This small molecule binds to this protein.
Small molecule (SMILES): Nc1nc(F)nc2nc[nH]c12

Sequence of chain 1.B:
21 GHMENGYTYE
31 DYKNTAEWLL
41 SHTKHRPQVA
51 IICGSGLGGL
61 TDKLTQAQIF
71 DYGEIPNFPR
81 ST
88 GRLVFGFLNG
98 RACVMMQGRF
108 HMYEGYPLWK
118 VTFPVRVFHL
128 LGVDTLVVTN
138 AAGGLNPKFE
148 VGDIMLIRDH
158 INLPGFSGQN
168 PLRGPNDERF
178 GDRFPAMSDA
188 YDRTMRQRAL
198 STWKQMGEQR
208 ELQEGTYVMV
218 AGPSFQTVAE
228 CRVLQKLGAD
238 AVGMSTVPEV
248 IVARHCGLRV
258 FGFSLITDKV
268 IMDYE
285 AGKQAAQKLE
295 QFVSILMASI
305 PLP

Binding-site contacts:
Ligand atom N7 contacts residue PHE222 of chain 1.B at 4.1 Å.
Ligand atom C2 contacts residue GLN223 of chain 1.B at 4.0 Å.
Ligand atom C4 contacts residue PHE222 of chain 1.B at 3.7 Å (hydrophobic).
Ligand atom N7 contacts residue GLY240 of chain 1.B at 3.6 Å.
Ligand atom C4 contacts residue GLN223 of chain 1.B at 3.4 Å.
Ligand atom C8 contacts residue GLY240 of chain 1.B at 3.4 Å.
Ligand atom N6 contacts residue GLY140 of chain 1.B at 3.3 Å (h-bond).
Ligand atom N3 contacts residue VAL239 of chain 1.B at 4.2 Å.
Ligand atom N3 contacts residue GLN223 of chain 1.B at 3.1 Å (h-bond).
Ligand atom N7 contacts residue VAL239 of chain 1.B at 3.5 Å (h-bond).
Ligand atom C5 contacts residue VAL239 of chain 1.B at 4.0 Å (hydrophobic).
Ligand atom N6 contacts residue PHE222 of chain 1.B at 3.9 Å.
Ligand atom C6 contacts residue ASP265 of chain 1.B at 3.7 Å.
Ligand atom C8 contacts residue VAL239 of chain 1.B at 4.0 Å (hydrophobic).
Ligand atom N6 contacts residue ALA139 of chain 1.B at 3.9 Å.
Ligand atom N9 contacts residue MET241 of chain 1.B at 3.1 Å.
Ligand atom F contacts residue PHE222 of chain 1.B at 3.7 Å.
Ligand atom C4 contacts residue MET241 of chain 1.B at 3.9 Å (hydrophobic).
Ligand atom C8 contacts residue MET241 of chain 1.B at 3.0 Å (hydrophobic).
Ligand atom N1 contacts residue PHE222 of chain 1.B at 3.7 Å.
Ligand atom N6 contacts residue ASP265 of chain 1.B at 2.8 Å (salt-bridge).
Ligand atom N1 contacts residue ASP265 of chain 1.B at 3.4 Å (salt-bridge).
Ligand atom C2 contacts residue PHE222 of chain 1.B at 3.6 Å (hydrophobic).
Ligand atom N7 contacts residue MET241 of chain 1.B at 3.7 Å.
Ligand atom C5 contacts residue PHE222 of chain 1.B at 3.7 Å (hydrophobic).
Ligand atom N3 contacts residue PHE222 of chain 1.B at 3.7 Å.
Ligand atom N9 contacts residue VAL239 of chain 1.B at 3.8 Å.
Ligand atom C6 contacts residue PHE222 of chain 1.B at 3.8 Å (hydrophobic).
Ligand atom C5 contacts residue MET241 of chain 1.B at 4.2 Å (hydrophobic).
Ligand atom C6 contacts residue VAL239 of chain 1.B at 4.3 Å (hydrophobic).
Ligand atom N9 contacts residue GLN223 of chain 1.B at 3.2 Å (h-bond).
Ligand atom N9 contacts residue VAL217 of chain 1.B at 3.7 Å.
Ligand atom C8 contacts residue VAL217 of chain 1.B at 4.1 Å (hydrophobic).
Ligand atom N1 contacts residue VAL267 of chain 1.B at 4.1 Å.
Ligand atom F contacts residue GLN223 of chain 1.B at 3.4 Å.
Ligand atom C6 contacts residue GLY140 of chain 1.B at 4.0 Å.
Ligand atom C2 contacts residue VAL267 of chain 1.B at 4.2 Å (hydrophobic).
Ligand atom N9 contacts residue PHE222 of chain 1.B at 4.2 Å.
Ligand atom C4 contacts residue VAL239 of chain 1.B at 4.0 Å (hydrophobic).
Ligand atom F contacts residue VAL267 of chain 1.B at 3.4 Å.